The protein below binds the small molecule below.
Small molecule (SMILES): CC(=O)N[C@H]1[C@H](O[C@H]2[C@H](O)[C@@H](NC(C)=O)CO[C@@H]2CO)O[C@H](CO)[C@@H](O)[C@@H]1O

Binding-site contacts:
Ligand atom C1 contacts residue ASN122 of chain 1.F at 1.4 Å.
Ligand atom C4 contacts residue ASN122 of chain 1.F at 4.1 Å.
Ligand atom C3 contacts residue ASN122 of chain 1.F at 3.7 Å.
Ligand atom O5 contacts residue ASN122 of chain 1.F at 2.2 Å (h-bond).
Ligand atom C8 contacts residue SER120 of chain 1.F at 3.5 Å.
Ligand atom O3 contacts residue GLN100 of chain 1.F at 4.0 Å.
Ligand atom C7 contacts residue ASN122 of chain 1.F at 3.3 Å.
Ligand atom C8 contacts residue LYS133 of chain 1.F at 4.3 Å.
Ligand atom O7 contacts residue PHE121 of chain 1.F at 3.4 Å.
Ligand atom C8 contacts residue PHE121 of chain 1.F at 3.6 Å (hydrophobic).
Ligand atom O7 contacts residue ASN122 of chain 1.F at 3.0 Å (h-bond).
Ligand atom C5 contacts residue ASN122 of chain 1.F at 3.6 Å.
Ligand atom C8 contacts residue ASN122 of chain 1.F at 3.9 Å.
Ligand atom C6 contacts residue LYS131 of chain 1.F at 4.4 Å.
Ligand atom C7 contacts residue PHE121 of chain 1.F at 3.8 Å (hydrophobic).
Ligand atom O5 contacts residue LYS131 of chain 1.F at 4.2 Å.
Ligand atom C2 contacts residue ASN122 of chain 1.F at 2.4 Å.
Ligand atom N2 contacts residue ASN122 of chain 1.F at 3.0 Å (h-bond).

Sequence of chain 1.F:
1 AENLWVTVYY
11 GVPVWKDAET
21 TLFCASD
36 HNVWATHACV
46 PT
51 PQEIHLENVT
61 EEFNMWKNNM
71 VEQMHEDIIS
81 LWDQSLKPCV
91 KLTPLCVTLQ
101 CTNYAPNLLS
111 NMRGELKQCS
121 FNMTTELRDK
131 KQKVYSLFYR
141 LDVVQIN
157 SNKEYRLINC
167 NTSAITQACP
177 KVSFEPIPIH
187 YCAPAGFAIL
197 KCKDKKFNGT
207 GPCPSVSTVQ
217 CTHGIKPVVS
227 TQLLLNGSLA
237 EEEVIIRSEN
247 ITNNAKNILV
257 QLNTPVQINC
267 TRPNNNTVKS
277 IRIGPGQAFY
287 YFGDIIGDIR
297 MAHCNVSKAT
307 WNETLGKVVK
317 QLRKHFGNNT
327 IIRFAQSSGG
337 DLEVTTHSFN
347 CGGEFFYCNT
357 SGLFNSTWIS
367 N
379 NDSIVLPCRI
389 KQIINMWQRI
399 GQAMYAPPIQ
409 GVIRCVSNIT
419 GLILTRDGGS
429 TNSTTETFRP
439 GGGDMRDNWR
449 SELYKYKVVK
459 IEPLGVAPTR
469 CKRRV